This small molecule binds to this protein.
Small molecule (SMILES): CC(=O)N[C@@H]1[C@@H](O)[C@H](O)[C@@H](CO)O[C@H]1O

Binding-site contacts:
Ligand atom O5 contacts residue ASN343 of chain 1.B at 2.5 Å (h-bond).
Ligand atom C8 contacts residue PHE338 of chain 1.B at 4.0 Å (hydrophobic).
Ligand atom C8 contacts residue ASN343 of chain 1.B at 4.3 Å.
Ligand atom C3 contacts residue ASN343 of chain 1.B at 3.9 Å.
Ligand atom C2 contacts residue ASN343 of chain 1.B at 2.5 Å.
Ligand atom O7 contacts residue GLY339 of chain 1.B at 3.8 Å.
Ligand atom N2 contacts residue SER371 of chain 1.B at 4.0 Å.
Ligand atom C7 contacts residue GLY339 of chain 1.B at 4.1 Å.
Ligand atom C3 contacts residue SER371 of chain 1.B at 3.9 Å.
Ligand atom O3 contacts residue SER371 of chain 1.B at 3.8 Å.
Ligand atom C7 contacts residue ASN343 of chain 1.B at 3.6 Å.
Ligand atom C4 contacts residue ASN343 of chain 1.B at 4.3 Å.
Ligand atom O7 contacts residue ASN343 of chain 1.B at 4.0 Å.
Ligand atom C8 contacts residue SER371 of chain 1.B at 4.0 Å.
Ligand atom C1 contacts residue ASN343 of chain 1.B at 1.5 Å.
Ligand atom N2 contacts residue ASN343 of chain 1.B at 2.9 Å (h-bond).
Ligand atom C5 contacts residue ASN343 of chain 1.B at 3.8 Å.
Ligand atom C8 contacts residue LEU368 of chain 1.B at 3.8 Å (hydrophobic).
Ligand atom C8 contacts residue GLY339 of chain 1.B at 3.9 Å.
Ligand atom C7 contacts residue SER371 of chain 1.B at 4.3 Å.

Sequence of chain 1.B:
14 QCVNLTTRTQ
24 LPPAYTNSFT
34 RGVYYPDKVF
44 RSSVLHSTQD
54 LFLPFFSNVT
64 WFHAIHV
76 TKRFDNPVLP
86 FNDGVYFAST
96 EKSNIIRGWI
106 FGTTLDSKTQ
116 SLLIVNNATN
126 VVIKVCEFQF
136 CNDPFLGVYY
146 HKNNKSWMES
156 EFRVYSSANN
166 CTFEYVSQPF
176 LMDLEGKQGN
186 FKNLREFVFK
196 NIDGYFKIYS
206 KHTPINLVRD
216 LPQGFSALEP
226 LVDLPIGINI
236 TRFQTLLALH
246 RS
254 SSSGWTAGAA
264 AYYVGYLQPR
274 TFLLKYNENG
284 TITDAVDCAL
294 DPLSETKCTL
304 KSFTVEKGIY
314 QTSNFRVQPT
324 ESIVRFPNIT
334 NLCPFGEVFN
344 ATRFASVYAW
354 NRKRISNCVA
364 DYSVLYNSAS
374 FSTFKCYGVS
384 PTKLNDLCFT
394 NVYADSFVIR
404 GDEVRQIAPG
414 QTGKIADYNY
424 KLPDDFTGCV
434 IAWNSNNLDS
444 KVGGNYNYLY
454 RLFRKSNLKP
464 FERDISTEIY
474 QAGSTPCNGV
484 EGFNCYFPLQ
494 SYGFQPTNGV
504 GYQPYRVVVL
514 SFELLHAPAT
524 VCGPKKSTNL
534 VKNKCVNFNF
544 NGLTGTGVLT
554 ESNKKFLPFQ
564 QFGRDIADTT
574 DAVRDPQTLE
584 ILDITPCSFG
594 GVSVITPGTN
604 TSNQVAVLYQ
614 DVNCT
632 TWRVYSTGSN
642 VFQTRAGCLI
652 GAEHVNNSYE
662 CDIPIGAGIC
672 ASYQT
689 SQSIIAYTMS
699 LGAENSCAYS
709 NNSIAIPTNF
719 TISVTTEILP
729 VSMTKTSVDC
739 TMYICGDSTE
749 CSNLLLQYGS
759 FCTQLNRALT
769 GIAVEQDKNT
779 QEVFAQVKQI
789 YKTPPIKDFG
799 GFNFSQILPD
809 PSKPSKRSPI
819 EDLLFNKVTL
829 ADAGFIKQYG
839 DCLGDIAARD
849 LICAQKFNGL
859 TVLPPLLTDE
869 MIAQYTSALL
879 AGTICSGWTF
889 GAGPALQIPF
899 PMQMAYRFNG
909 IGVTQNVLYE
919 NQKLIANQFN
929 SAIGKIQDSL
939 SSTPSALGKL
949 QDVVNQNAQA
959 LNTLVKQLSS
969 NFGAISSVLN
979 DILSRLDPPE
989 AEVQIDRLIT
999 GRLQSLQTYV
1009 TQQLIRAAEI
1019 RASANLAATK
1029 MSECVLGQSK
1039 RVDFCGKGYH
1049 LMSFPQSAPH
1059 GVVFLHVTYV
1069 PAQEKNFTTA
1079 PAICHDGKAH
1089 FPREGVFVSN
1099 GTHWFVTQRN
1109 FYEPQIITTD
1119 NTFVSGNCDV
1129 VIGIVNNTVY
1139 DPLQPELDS